Binding-site contacts:
Ligand atom C2 contacts residue ILE67 of chain 1.A at 3.9 Å (hydrophobic).
Ligand atom N2 contacts residue ASN68 of chain 1.A at 3.6 Å (h-bond).
Ligand atom C7 contacts residue ILE67 of chain 1.A at 3.5 Å (hydrophobic).
Ligand atom C4 contacts residue ASN68 of chain 1.A at 4.1 Å.
Ligand atom O7 contacts residue ILE67 of chain 1.A at 3.1 Å.
Ligand atom O3 contacts residue ILE67 of chain 1.A at 4.4 Å.
Ligand atom C8 contacts residue GLY71 of chain 1.A at 4.2 Å.
Ligand atom O5 contacts residue ASN68 of chain 1.A at 2.0 Å (h-bond).
Ligand atom O7 contacts residue ASN68 of chain 1.A at 4.5 Å.
Ligand atom C3 contacts residue ILE67 of chain 1.A at 4.5 Å (hydrophobic).
Ligand atom O5 contacts residue ARG64 of chain 1.A at 4.5 Å.
Ligand atom C5 contacts residue ASN68 of chain 1.A at 3.3 Å.
Ligand atom C1 contacts residue ASN68 of chain 1.A at 1.4 Å.
Ligand atom N2 contacts residue ILE67 of chain 1.A at 4.1 Å.
Ligand atom C6 contacts residue ASN68 of chain 1.A at 3.8 Å.
Ligand atom C4 contacts residue ILE67 of chain 1.A at 4.4 Å (hydrophobic).
Ligand atom C2 contacts residue ASN68 of chain 1.A at 2.9 Å.
Ligand atom C8 contacts residue ILE67 of chain 1.A at 4.2 Å (hydrophobic).
Ligand atom C6 contacts residue ARG64 of chain 1.A at 3.9 Å.
Ligand atom C3 contacts residue ASN68 of chain 1.A at 3.9 Å.
Ligand atom O6 contacts residue ARG64 of chain 1.A at 3.9 Å.

Sequence of chain 1.A:
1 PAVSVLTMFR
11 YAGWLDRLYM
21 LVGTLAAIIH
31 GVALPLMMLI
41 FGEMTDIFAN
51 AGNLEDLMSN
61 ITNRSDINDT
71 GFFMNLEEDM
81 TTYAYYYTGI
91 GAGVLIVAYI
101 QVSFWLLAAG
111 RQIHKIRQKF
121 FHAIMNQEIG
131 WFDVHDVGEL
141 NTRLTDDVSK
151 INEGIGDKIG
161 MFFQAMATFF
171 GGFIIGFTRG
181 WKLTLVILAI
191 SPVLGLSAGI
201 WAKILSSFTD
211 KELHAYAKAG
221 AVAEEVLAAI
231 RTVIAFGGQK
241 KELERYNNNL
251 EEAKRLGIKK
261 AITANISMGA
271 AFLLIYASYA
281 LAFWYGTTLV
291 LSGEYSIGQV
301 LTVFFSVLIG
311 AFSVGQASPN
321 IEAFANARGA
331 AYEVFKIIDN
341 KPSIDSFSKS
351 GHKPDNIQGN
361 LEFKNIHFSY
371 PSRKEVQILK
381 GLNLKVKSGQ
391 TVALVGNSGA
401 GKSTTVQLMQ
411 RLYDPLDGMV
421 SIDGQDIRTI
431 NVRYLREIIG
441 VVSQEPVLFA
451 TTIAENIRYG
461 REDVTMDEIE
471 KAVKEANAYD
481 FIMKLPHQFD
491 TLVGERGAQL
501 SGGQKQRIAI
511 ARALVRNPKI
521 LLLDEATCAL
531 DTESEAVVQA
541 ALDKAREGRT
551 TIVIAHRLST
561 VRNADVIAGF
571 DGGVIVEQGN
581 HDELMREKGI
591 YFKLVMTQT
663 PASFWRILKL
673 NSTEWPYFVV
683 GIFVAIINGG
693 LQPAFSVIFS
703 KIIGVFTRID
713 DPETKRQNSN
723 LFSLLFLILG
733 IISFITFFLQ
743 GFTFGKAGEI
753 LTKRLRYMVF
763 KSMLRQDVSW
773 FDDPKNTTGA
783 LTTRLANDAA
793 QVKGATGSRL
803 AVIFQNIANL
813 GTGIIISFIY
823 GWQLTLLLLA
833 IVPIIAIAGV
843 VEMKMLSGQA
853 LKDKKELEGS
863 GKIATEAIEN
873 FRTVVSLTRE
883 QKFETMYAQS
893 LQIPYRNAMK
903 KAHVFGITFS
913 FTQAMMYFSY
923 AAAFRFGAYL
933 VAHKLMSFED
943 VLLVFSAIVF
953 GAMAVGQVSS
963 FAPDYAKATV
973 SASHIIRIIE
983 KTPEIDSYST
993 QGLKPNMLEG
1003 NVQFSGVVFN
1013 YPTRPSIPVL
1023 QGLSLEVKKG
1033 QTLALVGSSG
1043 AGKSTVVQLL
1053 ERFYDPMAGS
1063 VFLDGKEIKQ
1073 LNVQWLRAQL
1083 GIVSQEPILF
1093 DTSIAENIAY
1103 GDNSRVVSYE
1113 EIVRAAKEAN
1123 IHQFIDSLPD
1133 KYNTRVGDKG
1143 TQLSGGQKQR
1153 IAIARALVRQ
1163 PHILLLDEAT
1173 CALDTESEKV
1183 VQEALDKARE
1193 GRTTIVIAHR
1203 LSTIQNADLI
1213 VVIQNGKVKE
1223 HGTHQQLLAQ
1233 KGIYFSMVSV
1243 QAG

This protein binds this small molecule.
Small molecule (SMILES): CC(=O)N[C@@H]1[C@@H](O)[C@H](O)[C@@H](CO)O[C@H]1O